Sequence of chain 1.E:
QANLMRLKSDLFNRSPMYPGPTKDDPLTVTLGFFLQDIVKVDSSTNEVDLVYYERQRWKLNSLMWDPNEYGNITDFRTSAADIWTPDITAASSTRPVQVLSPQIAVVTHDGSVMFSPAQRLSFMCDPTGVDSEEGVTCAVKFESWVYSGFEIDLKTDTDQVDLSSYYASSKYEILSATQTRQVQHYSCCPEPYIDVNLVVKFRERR

Binding-site contacts:
Ligand atom C2 contacts residue ASN91 of chain 1.E at 2.6 Å.
Ligand atom C8 contacts residue ASN91 of chain 1.E at 4.4 Å.
Ligand atom N2 contacts residue ASN91 of chain 1.E at 3.2 Å (h-bond).
Ligand atom C7 contacts residue GLY90 of chain 1.E at 4.3 Å.
Ligand atom C5 contacts residue ASN91 of chain 1.E at 3.8 Å.
Ligand atom O5 contacts residue ASN87 of chain 1.E at 4.3 Å.
Ligand atom C1 contacts residue ASN91 of chain 1.E at 1.8 Å.
Ligand atom O7 contacts residue ASN91 of chain 1.E at 3.2 Å (h-bond).
Ligand atom C7 contacts residue ASN91 of chain 1.E at 3.3 Å.
Ligand atom C8 contacts residue GLY90 of chain 1.E at 3.8 Å.
Ligand atom C8 contacts residue ASN87 of chain 1.E at 3.7 Å.
Ligand atom C5 contacts residue ASN87 of chain 1.E at 4.4 Å.
Ligand atom O5 contacts residue ASN91 of chain 1.E at 2.4 Å (h-bond).
Ligand atom C3 contacts residue ASN91 of chain 1.E at 4.0 Å.
Ligand atom C1 contacts residue ASN87 of chain 1.E at 3.8 Å.
Ligand atom C4 contacts residue ASN91 of chain 1.E at 4.3 Å.
Ligand atom O7 contacts residue GLY90 of chain 1.E at 4.3 Å.

The small molecule below binds the protein below.
Small molecule (SMILES): CC(=O)N[C@@H]1[C@@H](O)[C@H](O)[C@@H](CO)O[C@H]1O